Sequence of chain 1.D:
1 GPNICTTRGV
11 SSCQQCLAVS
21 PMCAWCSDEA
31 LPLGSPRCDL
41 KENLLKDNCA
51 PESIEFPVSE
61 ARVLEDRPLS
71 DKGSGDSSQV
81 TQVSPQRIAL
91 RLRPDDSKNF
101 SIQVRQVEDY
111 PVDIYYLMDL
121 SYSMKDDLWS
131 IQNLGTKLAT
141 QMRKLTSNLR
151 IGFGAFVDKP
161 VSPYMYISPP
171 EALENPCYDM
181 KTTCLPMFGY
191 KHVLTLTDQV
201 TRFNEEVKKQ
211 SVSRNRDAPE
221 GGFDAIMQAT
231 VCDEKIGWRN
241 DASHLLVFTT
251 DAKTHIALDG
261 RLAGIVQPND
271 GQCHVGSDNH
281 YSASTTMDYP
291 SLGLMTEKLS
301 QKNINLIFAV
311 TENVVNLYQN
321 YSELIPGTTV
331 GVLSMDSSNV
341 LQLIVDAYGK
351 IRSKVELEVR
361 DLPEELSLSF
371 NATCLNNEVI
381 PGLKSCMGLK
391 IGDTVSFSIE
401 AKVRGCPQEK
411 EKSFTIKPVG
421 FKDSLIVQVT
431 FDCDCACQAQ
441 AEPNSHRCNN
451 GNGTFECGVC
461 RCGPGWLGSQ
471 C

Binding-site contacts:
Ligand atom C8 contacts residue SER369 of chain 1.D at 3.7 Å.
Ligand atom O5 contacts residue PRO381 of chain 1.D at 4.5 Å.
Ligand atom C8 contacts residue SER398 of chain 1.D at 3.6 Å.
Ligand atom O6 contacts residue NAG1 of chain 1.QA at 3.6 Å (h-bond).
Ligand atom C7 contacts residue SER398 of chain 1.D at 3.3 Å.
Ligand atom C5 contacts residue ASN371 of chain 1.D at 3.7 Å.
Ligand atom C8 contacts residue GLU400 of chain 1.D at 3.5 Å.
Ligand atom O7 contacts residue ASN371 of chain 1.D at 3.3 Å (h-bond).
Ligand atom C4 contacts residue ASN371 of chain 1.D at 4.2 Å.
Ligand atom C8 contacts residue ILE399 of chain 1.D at 3.8 Å (hydrophobic).
Ligand atom C6 contacts residue NAG1 of chain 1.QA at 4.2 Å.
Ligand atom C3 contacts residue ASN371 of chain 1.D at 3.8 Å.
Ligand atom O5 contacts residue ASN371 of chain 1.D at 2.4 Å (h-bond).
Ligand atom C8 contacts residue ASN371 of chain 1.D at 4.4 Å.
Ligand atom C2 contacts residue ASN371 of chain 1.D at 2.4 Å.
Ligand atom N2 contacts residue ASN371 of chain 1.D at 2.9 Å (h-bond).
Ligand atom C7 contacts residue ASN371 of chain 1.D at 3.2 Å.
Ligand atom C1 contacts residue ASN371 of chain 1.D at 1.4 Å.
Ligand atom O7 contacts residue SER398 of chain 1.D at 2.4 Å (h-bond).

The protein below binds the small molecule below.
Small molecule (SMILES): CC(=O)N[C@H]1[C@H](O[C@H]2[C@H](O)[C@@H](NC(C)=O)CO[C@@H]2CO)O[C@H](CO)[C@@H](O)[C@@H]1O